Sequence of chain 1.B:
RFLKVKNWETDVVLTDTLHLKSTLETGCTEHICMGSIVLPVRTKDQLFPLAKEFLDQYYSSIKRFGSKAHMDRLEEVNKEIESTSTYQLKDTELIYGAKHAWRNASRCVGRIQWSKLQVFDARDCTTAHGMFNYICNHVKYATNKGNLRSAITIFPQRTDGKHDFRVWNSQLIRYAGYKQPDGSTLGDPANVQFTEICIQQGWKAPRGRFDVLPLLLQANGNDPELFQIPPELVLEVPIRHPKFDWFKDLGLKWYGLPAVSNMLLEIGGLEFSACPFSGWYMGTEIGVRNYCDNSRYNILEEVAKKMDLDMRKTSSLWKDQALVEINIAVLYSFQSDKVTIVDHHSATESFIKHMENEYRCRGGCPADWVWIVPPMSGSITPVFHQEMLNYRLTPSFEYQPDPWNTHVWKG

Binding-site contacts:
Ligand atom C06 contacts residue HEM1 of chain 1.H at 3.3 Å.
Ligand atom C30 contacts residue LEU41 of chain 1.B at 3.6 Å (hydrophobic).
Ligand atom C06 contacts residue PHE288 of chain 1.B at 3.8 Å (hydrophobic).
Ligand atom C02 contacts residue TRP291 of chain 1.B at 4.0 Å (hydrophobic).
Ligand atom C28 contacts residue TRP382 of chain 1.B at 4.0 Å (hydrophobic).
Ligand atom N29 contacts residue VAL40 of chain 1.B at 3.4 Å.
Ligand atom C21 contacts residue HEM1 of chain 1.H at 3.6 Å.
Ligand atom N02 contacts residue PRO269 of chain 1.B at 3.5 Å.
Ligand atom N02 contacts residue HEM1 of chain 1.H at 3.8 Å.
Ligand atom C25 contacts residue HEM1 of chain 1.H at 3.5 Å.
Ligand atom C03 contacts residue HEM1 of chain 1.H at 3.0 Å.
Ligand atom C02 contacts residue HEM1 of chain 1.H at 3.7 Å.
Ligand atom C08 contacts residue VAL271 of chain 1.B at 3.7 Å (hydrophobic).
Ligand atom C08 contacts residue HEM1 of chain 1.H at 3.5 Å.
Ligand atom N02 contacts residue TYR292 of chain 1.B at 3.8 Å.
Ligand atom C10 contacts residue GLU296 of chain 1.B at 3.5 Å.
Ligand atom C05 contacts residue VAL271 of chain 1.B at 3.9 Å (hydrophobic).
Ligand atom O12 contacts residue HEM1 of chain 1.H at 3.8 Å.
Ligand atom C26 contacts residue HEM1 of chain 1.H at 2.8 Å.
Ligand atom N02 contacts residue TRP291 of chain 1.B at 2.8 Å (h-bond).
Ligand atom C04 contacts residue HEM1 of chain 1.H at 3.3 Å.
Ligand atom C07 contacts residue HEM1 of chain 1.H at 3.6 Å.
Ligand atom C06 contacts residue VAL271 of chain 1.B at 3.4 Å (hydrophobic).
Ligand atom C30 contacts residue VAL40 of chain 1.B at 3.6 Å (hydrophobic).
Ligand atom N01 contacts residue GLU296 of chain 1.B at 2.7 Å (salt-bridge).
Ligand atom C28 contacts residue TYR410 of chain 1.B at 3.5 Å (hydrophobic).
Ligand atom C11 contacts residue HEM1 of chain 1.H at 3.3 Å.
Ligand atom N01 contacts residue HEM1 of chain 1.H at 4.0 Å.
Ligand atom C23 contacts residue HEM1 of chain 1.H at 3.5 Å.
Ligand atom C10 contacts residue HEM1 of chain 1.H at 3.9 Å.
Ligand atom C22 contacts residue HEM1 of chain 1.H at 3.0 Å.
Ligand atom C09 contacts residue HEM1 of chain 1.H at 3.5 Å.
Ligand atom C05 contacts residue HEM1 of chain 1.H at 3.7 Å.
Ligand atom C07 contacts residue VAL271 of chain 1.B at 3.3 Å (hydrophobic).
Ligand atom C02 contacts residue GLU296 of chain 1.B at 3.6 Å.
Ligand atom C24 contacts residue TRP382 of chain 1.B at 3.9 Å (hydrophobic).
Ligand atom C25 contacts residue TRP382 of chain 1.B at 3.9 Å (hydrophobic).
Ligand atom N02 contacts residue GLU296 of chain 1.B at 2.9 Å (salt-bridge).
Ligand atom C28 contacts residue HEM1 of chain 1.H at 3.5 Å.
Ligand atom C09 contacts residue GLU296 of chain 1.B at 3.4 Å.

A small-molecule ligand and the protein it binds are described below.
Small molecule (SMILES): CNCc1cc(OCc2ccc3ccc(N)nc3c2)ccc1Cl

Sequence of chain 1.A:
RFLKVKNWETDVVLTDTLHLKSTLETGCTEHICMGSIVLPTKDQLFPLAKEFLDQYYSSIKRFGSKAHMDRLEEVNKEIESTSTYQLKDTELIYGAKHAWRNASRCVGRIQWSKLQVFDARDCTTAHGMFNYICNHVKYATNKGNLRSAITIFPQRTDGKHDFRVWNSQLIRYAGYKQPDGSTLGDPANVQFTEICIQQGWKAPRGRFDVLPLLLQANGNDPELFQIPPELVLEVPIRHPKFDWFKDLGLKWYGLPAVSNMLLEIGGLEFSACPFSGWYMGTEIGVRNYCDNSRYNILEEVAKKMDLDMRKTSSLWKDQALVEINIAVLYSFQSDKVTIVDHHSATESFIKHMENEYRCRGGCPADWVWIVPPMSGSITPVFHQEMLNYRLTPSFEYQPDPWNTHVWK